Binding-site contacts:
Ligand atom CG2 contacts residue MYR1 of chain 57.H at 3.7 Å.
Ligand atom CB contacts residue GLN3 of chain 58.E at 3.8 Å.
Ligand atom CB contacts residue MYR1 of chain 57.H at 4.3 Å.
Ligand atom C contacts residue VAL4 of chain 58.E at 3.4 Å (hydrophobic).
Ligand atom C contacts residue GLN3 of chain 58.E at 4.3 Å.
Ligand atom CB contacts residue VAL4 of chain 58.E at 3.9 Å (hydrophobic).
Ligand atom CG contacts residue VAL4 of chain 58.E at 4.2 Å (hydrophobic).
Ligand atom CA contacts residue VAL4 of chain 58.E at 3.0 Å (hydrophobic).
Ligand atom N contacts residue VAL4 of chain 58.E at 2.8 Å (h-bond).
Ligand atom CB contacts residue GLN3 of chain 58.E at 4.1 Å.
Ligand atom CG2 contacts residue GLN3 of chain 58.E at 3.3 Å.
Ligand atom OE1 contacts residue VAL4 of chain 58.E at 3.6 Å (h-bond).
Ligand atom OE2 contacts residue ASN25 of chain 58.E at 3.4 Å (h-bond).
Ligand atom OG contacts residue GLN3 of chain 58.E at 3.0 Å (h-bond).
Ligand atom O contacts residue SER6 of chain 58.E at 4.1 Å.
Ligand atom O contacts residue GLN3 of chain 58.E at 3.4 Å (h-bond).
Ligand atom CA contacts residue ALA2 of chain 58.E at 3.0 Å (hydrophobic).
Ligand atom CG2 contacts residue SER5 of chain 58.E at 3.1 Å.
Ligand atom N contacts residue ALA2 of chain 58.E at 4.3 Å.
Ligand atom O contacts residue VAL4 of chain 58.E at 3.0 Å (h-bond).
Ligand atom C contacts residue ALA2 of chain 58.E at 4.3 Å (hydrophobic).
Ligand atom O contacts residue VAL4 of chain 58.E at 4.0 Å.
Ligand atom CG2 contacts residue ALA2 of chain 58.E at 3.9 Å (hydrophobic).
Ligand atom CB contacts residue ALA2 of chain 58.E at 3.5 Å (hydrophobic).
Ligand atom CB contacts residue VAL4 of chain 58.E at 4.3 Å (hydrophobic).
Ligand atom CG1 contacts residue GLN3 of chain 58.E at 3.1 Å.
Ligand atom CA contacts residue ALA2 of chain 58.E at 3.9 Å (hydrophobic).
Ligand atom N contacts residue ALA2 of chain 58.E at 2.8 Å (h-bond).
Ligand atom C contacts residue ALA2 of chain 58.E at 3.3 Å (hydrophobic).
Ligand atom OG contacts residue ALA2 of chain 58.E at 3.9 Å.
Ligand atom OE1 contacts residue SER5 of chain 58.E at 4.2 Å.
Ligand atom N contacts residue VAL4 of chain 58.E at 4.1 Å.
Ligand atom CA contacts residue VAL4 of chain 58.E at 4.0 Å (hydrophobic).
Ligand atom C contacts residue VAL4 of chain 58.E at 3.8 Å (hydrophobic).
Ligand atom O contacts residue SER5 of chain 58.E at 3.8 Å.
Ligand atom OE2 contacts residue VAL4 of chain 58.E at 4.1 Å.
Ligand atom O contacts residue ALA2 of chain 58.E at 4.0 Å.
Ligand atom CD1 contacts residue VAL4 of chain 58.E at 3.9 Å (hydrophobic).
Ligand atom CG2 contacts residue VAL4 of chain 58.E at 3.8 Å (hydrophobic).
Ligand atom CD contacts residue VAL4 of chain 58.E at 3.8 Å (hydrophobic).

This small molecule binds to this protein.
Small molecule (SMILES): CC[C@H](C)[C@H](N)C(=O)N[C@@H](CO)C(=O)N[C@@H](CCC(=O)O)C(=O)N[C@H](C=O)C(C)C

Sequence of chain 58.E:
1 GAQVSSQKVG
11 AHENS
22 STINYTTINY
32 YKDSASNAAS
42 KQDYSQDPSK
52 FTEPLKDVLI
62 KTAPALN